The small molecule below binds the protein below.
Small molecule (SMILES): OC[C@H]1O[C@@]2(CC(c3ccccc3)=NO2)[C@H](O)[C@@H](O)[C@@H]1O

Sequence of chain 1.A:
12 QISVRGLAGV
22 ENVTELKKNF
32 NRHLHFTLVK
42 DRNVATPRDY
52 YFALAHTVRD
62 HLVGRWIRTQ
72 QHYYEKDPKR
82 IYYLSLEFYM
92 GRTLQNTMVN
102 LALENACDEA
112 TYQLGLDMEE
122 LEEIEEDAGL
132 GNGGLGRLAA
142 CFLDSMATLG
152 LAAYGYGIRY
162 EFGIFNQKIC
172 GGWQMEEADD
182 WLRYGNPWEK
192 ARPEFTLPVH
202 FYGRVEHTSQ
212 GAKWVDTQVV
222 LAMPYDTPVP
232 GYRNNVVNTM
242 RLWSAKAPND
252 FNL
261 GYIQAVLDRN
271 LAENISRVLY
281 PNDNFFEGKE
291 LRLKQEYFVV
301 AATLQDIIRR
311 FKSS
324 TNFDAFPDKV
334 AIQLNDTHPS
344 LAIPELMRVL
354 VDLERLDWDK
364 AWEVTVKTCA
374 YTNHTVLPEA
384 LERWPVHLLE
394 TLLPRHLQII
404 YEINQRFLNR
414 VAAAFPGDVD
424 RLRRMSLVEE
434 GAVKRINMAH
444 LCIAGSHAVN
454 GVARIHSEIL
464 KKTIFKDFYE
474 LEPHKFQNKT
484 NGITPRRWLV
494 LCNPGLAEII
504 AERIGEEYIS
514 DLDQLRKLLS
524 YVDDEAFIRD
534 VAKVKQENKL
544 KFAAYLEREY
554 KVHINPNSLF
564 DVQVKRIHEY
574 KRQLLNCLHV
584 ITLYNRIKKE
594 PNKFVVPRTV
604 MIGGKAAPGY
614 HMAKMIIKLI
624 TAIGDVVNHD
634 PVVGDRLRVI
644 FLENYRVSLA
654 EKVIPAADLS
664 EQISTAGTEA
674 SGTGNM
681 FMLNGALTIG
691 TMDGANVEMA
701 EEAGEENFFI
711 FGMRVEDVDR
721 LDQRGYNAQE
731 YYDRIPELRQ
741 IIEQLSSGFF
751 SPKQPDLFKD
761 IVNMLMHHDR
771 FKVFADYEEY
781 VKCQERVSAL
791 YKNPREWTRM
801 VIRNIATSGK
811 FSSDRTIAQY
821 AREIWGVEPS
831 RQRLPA

Binding-site contacts:
Ligand atom C12 contacts residue HIS341 of chain 1.A at 3.5 Å.
Ligand atom O3 contacts residue GLU672 of chain 1.A at 2.7 Å (salt-bridge).
Ligand atom C14 contacts residue LEU136 of chain 1.A at 3.9 Å (hydrophobic).
Ligand atom O7 contacts residue ASN284 of chain 1.A at 3.9 Å.
Ligand atom C3 contacts residue GLU672 of chain 1.A at 3.4 Å.
Ligand atom C7 contacts residue ASN284 of chain 1.A at 3.8 Å.
Ligand atom C5 contacts residue LEU136 of chain 1.A at 3.9 Å (hydrophobic).
Ligand atom C10 contacts residue ASN284 of chain 1.A at 3.9 Å.
Ligand atom C13 contacts residue ASN282 of chain 1.A at 3.7 Å.
Ligand atom N1 contacts residue ASN284 of chain 1.A at 3.7 Å.
Ligand atom C6 contacts residue GLY135 of chain 1.A at 3.9 Å.
Ligand atom O6 contacts residue ASN484 of chain 1.A at 2.8 Å (h-bond).
Ligand atom O3 contacts residue SER674 of chain 1.A at 3.1 Å (h-bond).
Ligand atom C2 contacts residue GLU672 of chain 1.A at 3.9 Å.
Ligand atom C7 contacts residue HIS377 of chain 1.A at 3.4 Å.
Ligand atom C11 contacts residue HIS341 of chain 1.A at 3.8 Å.
Ligand atom C6 contacts residue HIS377 of chain 1.A at 3.5 Å.
Ligand atom C8 contacts residue LEU136 of chain 1.A at 3.8 Å (hydrophobic).
Ligand atom O6 contacts residue HIS377 of chain 1.A at 2.7 Å (h-bond).
Ligand atom O6 contacts residue VAL455 of chain 1.A at 3.8 Å.
Ligand atom C4 contacts residue GLY675 of chain 1.A at 3.9 Å.
Ligand atom C9 contacts residue LEU136 of chain 1.A at 3.7 Å (hydrophobic).
Ligand atom O4 contacts residue GLY675 of chain 1.A at 2.9 Å (h-bond).
Ligand atom O2 contacts residue ASN284 of chain 1.A at 3.0 Å (h-bond).
Ligand atom C13 contacts residue ASN284 of chain 1.A at 3.9 Å.
Ligand atom O6 contacts residue LEU139 of chain 1.A at 3.9 Å.
Ligand atom C2 contacts residue HIS377 of chain 1.A at 3.4 Å.
Ligand atom O4 contacts residue SER674 of chain 1.A at 3.7 Å.
Ligand atom O4 contacts residue ASN484 of chain 1.A at 3.6 Å (h-bond).
Ligand atom N1 contacts residue LEU136 of chain 1.A at 3.7 Å.
Ligand atom C14 contacts residue ASN284 of chain 1.A at 3.8 Å.
Ligand atom C1 contacts residue HIS377 of chain 1.A at 3.7 Å.
Ligand atom O2 contacts residue GLU672 of chain 1.A at 3.2 Å (salt-bridge).
Ligand atom O7 contacts residue LEU136 of chain 1.A at 3.8 Å.
Ligand atom C6 contacts residue ASN484 of chain 1.A at 3.4 Å.
Ligand atom C8 contacts residue ASN284 of chain 1.A at 3.6 Å.
Ligand atom O3 contacts residue ALA673 of chain 1.A at 3.3 Å (h-bond).
Ligand atom O5 contacts residue HIS377 of chain 1.A at 3.6 Å.
Ligand atom O2 contacts residue TYR573 of chain 1.A at 3.1 Å (h-bond).
Ligand atom O3 contacts residue GLY675 of chain 1.A at 3.1 Å (h-bond).